The protein below binds the small molecule below.
Small molecule (SMILES): CC(=O)N[C@@H]1[C@@H](O)[C@H](O)[C@@H](CO)O[C@H]1O

Binding-site contacts:
Ligand atom C2 contacts residue ASN65 of chain 4.A at 2.5 Å.
Ligand atom C5 contacts residue TRP357 of chain 4.A at 3.9 Å (hydrophobic).
Ligand atom C1 contacts residue ASN65 of chain 4.A at 1.5 Å.
Ligand atom C5 contacts residue ASN65 of chain 4.A at 3.8 Å.
Ligand atom C7 contacts residue TRP357 of chain 4.A at 3.7 Å (hydrophobic).
Ligand atom C2 contacts residue TRP357 of chain 4.A at 4.2 Å (hydrophobic).
Ligand atom C8 contacts residue TRP357 of chain 4.A at 3.2 Å (hydrophobic).
Ligand atom O4 contacts residue TRP357 of chain 4.A at 4.2 Å.
Ligand atom O7 contacts residue ASN65 of chain 4.A at 3.8 Å.
Ligand atom N2 contacts residue TRP357 of chain 4.A at 3.3 Å (h-bond).
Ligand atom O5 contacts residue TRP357 of chain 4.A at 4.4 Å.
Ligand atom C3 contacts residue TRP357 of chain 4.A at 4.0 Å (hydrophobic).
Ligand atom C7 contacts residue ASN65 of chain 4.A at 3.7 Å.
Ligand atom C1 contacts residue TRP357 of chain 4.A at 3.9 Å (hydrophobic).
Ligand atom C3 contacts residue ASN65 of chain 4.A at 3.9 Å.
Ligand atom C4 contacts residue TRP357 of chain 4.A at 4.4 Å (hydrophobic).
Ligand atom N2 contacts residue ASN65 of chain 4.A at 3.0 Å (h-bond).
Ligand atom C4 contacts residue ASN65 of chain 4.A at 4.3 Å.
Ligand atom O5 contacts residue ASN65 of chain 4.A at 2.5 Å (h-bond).

Sequence of chain 4.A:
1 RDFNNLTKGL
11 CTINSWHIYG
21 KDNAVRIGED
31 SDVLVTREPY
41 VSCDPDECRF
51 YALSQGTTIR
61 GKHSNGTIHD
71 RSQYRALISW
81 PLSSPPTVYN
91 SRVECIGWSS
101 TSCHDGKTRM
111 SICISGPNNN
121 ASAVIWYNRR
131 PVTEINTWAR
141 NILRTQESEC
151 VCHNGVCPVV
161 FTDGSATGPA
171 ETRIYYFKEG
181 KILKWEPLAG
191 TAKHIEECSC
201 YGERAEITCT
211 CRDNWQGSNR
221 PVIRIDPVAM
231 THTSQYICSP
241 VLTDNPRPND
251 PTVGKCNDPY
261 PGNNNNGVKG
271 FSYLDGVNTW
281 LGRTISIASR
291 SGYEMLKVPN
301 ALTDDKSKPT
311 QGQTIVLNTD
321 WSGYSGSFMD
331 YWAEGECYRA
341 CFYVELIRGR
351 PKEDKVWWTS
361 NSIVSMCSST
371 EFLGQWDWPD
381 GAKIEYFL